A small-molecule ligand and the protein it binds are described below.
Small molecule (SMILES): CC(=O)N[C@@H]1[C@@H](O)[C@H](O)[C@@H](CO)O[C@H]1O

Binding-site contacts:
Ligand atom C1 contacts residue TYR28 of chain 1.C at 3.7 Å (hydrophobic).
Ligand atom C4 contacts residue ASN61 of chain 1.C at 4.2 Å.
Ligand atom C8 contacts residue ASN61 of chain 1.C at 4.0 Å.
Ligand atom C1 contacts residue ASN61 of chain 1.C at 1.4 Å.
Ligand atom O6 contacts residue ASN61 of chain 1.C at 4.5 Å.
Ligand atom C6 contacts residue TYR28 of chain 1.C at 3.7 Å (hydrophobic).
Ligand atom O5 contacts residue TYR28 of chain 1.C at 3.7 Å.
Ligand atom O6 contacts residue TYR28 of chain 1.C at 3.3 Å.
Ligand atom N2 contacts residue ASN61 of chain 1.C at 2.9 Å (h-bond).
Ligand atom O5 contacts residue ASN61 of chain 1.C at 2.3 Å (h-bond).
Ligand atom C5 contacts residue TYR28 of chain 1.C at 3.6 Å (hydrophobic).
Ligand atom C5 contacts residue ASN61 of chain 1.C at 3.6 Å.
Ligand atom C2 contacts residue ASN61 of chain 1.C at 2.4 Å.
Ligand atom C3 contacts residue ASN61 of chain 1.C at 3.8 Å.
Ligand atom O7 contacts residue ASN61 of chain 1.C at 3.7 Å.
Ligand atom C7 contacts residue ASN61 of chain 1.C at 3.5 Å.

Sequence of chain 1.C:
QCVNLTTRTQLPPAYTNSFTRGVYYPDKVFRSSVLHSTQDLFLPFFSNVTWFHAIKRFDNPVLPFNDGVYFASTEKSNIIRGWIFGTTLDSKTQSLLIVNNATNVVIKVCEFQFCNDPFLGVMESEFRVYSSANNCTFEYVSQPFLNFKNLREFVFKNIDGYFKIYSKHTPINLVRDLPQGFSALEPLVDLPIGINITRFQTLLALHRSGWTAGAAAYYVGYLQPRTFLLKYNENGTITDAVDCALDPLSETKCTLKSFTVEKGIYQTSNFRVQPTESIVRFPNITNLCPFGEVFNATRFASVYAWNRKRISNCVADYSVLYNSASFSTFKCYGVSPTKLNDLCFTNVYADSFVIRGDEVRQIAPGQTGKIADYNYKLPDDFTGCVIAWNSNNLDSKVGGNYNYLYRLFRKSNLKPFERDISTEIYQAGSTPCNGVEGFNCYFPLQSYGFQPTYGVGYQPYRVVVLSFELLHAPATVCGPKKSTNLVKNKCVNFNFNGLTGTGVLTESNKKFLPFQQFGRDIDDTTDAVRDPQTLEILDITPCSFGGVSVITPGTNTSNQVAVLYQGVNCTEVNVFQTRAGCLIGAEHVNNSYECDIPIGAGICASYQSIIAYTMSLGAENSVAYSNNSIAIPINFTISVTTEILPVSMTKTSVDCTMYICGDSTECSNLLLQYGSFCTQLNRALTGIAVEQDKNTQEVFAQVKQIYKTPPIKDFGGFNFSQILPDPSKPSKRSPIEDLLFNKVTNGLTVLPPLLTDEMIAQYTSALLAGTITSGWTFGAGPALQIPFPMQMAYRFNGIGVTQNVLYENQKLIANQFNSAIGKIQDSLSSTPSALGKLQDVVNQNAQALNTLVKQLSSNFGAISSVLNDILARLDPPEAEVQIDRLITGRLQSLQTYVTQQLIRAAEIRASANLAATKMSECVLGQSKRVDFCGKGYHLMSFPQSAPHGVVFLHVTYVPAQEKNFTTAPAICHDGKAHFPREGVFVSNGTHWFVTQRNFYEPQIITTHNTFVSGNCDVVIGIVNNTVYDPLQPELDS